A small-molecule ligand and the protein it binds are described below.
Small molecule (SMILES): CC(=O)N[C@H]1[C@H](O[C@H]2[C@H](O)[C@@H](NC(C)=O)CO[C@@H]2CO)O[C@H](CO)[C@@H](O)[C@@H]1O

Sequence of chain 1.C:
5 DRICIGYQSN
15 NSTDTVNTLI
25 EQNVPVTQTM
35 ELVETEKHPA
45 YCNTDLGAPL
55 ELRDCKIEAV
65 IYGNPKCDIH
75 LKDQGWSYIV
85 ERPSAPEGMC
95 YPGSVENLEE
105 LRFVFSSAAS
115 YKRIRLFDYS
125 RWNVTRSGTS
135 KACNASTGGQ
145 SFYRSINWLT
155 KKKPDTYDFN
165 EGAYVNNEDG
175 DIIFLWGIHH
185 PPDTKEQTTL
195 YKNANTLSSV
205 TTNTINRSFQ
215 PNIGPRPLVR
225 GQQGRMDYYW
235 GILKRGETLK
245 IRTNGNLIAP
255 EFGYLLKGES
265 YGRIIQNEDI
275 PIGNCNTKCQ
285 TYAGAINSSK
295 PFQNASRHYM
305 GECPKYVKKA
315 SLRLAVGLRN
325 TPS

Binding-site contacts:
Ligand atom O7 contacts residue LYS312 of chain 1.C at 3.9 Å.
Ligand atom O5 contacts residue LYS313 of chain 1.C at 4.2 Å.
Ligand atom O7 contacts residue ALA314 of chain 1.C at 4.2 Å.
Ligand atom C7 contacts residue ASN298 of chain 1.C at 3.0 Å.
Ligand atom O5 contacts residue ALA314 of chain 1.C at 3.7 Å.
Ligand atom C5 contacts residue ALA314 of chain 1.C at 4.3 Å (hydrophobic).
Ligand atom C1 contacts residue ALA314 of chain 1.C at 4.4 Å (hydrophobic).
Ligand atom C4 contacts residue ASN298 of chain 1.C at 4.2 Å.
Ligand atom C4 contacts residue ALA314 of chain 1.C at 4.4 Å (hydrophobic).
Ligand atom O5 contacts residue THR39 of chain 1.C at 3.3 Å.
Ligand atom C8 contacts residue LYS312 of chain 1.C at 3.6 Å.
Ligand atom O6 contacts residue ALA314 of chain 1.C at 3.0 Å (h-bond).
Ligand atom C3 contacts residue ASN298 of chain 1.C at 3.7 Å.
Ligand atom C6 contacts residue ALA314 of chain 1.C at 3.5 Å (hydrophobic).
Ligand atom C2 contacts residue ASN298 of chain 1.C at 2.4 Å.
Ligand atom C7 contacts residue LYS312 of chain 1.C at 4.3 Å.
Ligand atom C1 contacts residue ASN298 of chain 1.C at 1.4 Å.
Ligand atom C6 contacts residue THR39 of chain 1.C at 3.5 Å.
Ligand atom C5 contacts residue THR39 of chain 1.C at 3.8 Å.
Ligand atom C1 contacts residue THR39 of chain 1.C at 4.3 Å.
Ligand atom C8 contacts residue ASN298 of chain 1.C at 4.2 Å.
Ligand atom O6 contacts residue THR39 of chain 1.C at 4.5 Å.
Ligand atom O5 contacts residue ASN298 of chain 1.C at 2.3 Å (h-bond).
Ligand atom O7 contacts residue LYS313 of chain 1.C at 3.8 Å.
Ligand atom O7 contacts residue ASN298 of chain 1.C at 2.8 Å (h-bond).
Ligand atom C8 contacts residue TYR310 of chain 1.C at 4.4 Å (hydrophobic).
Ligand atom N2 contacts residue ASN298 of chain 1.C at 2.8 Å (h-bond).
Ligand atom C5 contacts residue ASN298 of chain 1.C at 3.6 Å.
Ligand atom C1 contacts residue LYS313 of chain 1.C at 4.3 Å.
Ligand atom C2 contacts residue ALA314 of chain 1.C at 4.4 Å (hydrophobic).